This small molecule binds to this protein.
Small molecule (SMILES): OC[C@H]1O[C@@H](O)[C@H](O)[C@@H](O)[C@H]1O

Sequence of chain 1.A:
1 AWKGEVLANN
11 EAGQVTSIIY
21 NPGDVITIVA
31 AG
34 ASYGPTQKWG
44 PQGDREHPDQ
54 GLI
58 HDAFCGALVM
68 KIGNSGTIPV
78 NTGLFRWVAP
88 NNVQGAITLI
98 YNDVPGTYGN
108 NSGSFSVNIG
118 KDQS

Binding-site contacts:
Ligand atom C5 contacts residue ASP100 of chain 1.A at 4.1 Å.
Ligand atom C3 contacts residue ASN107 of chain 1.A at 3.9 Å.
Ligand atom C4 contacts residue CA1 of chain 1.E at 3.4 Å.
Ligand atom O2 contacts residue ASN107 of chain 1.A at 3.1 Å (h-bond).
Ligand atom O3 contacts residue THR104 of chain 1.A at 3.2 Å (h-bond).
Ligand atom C6 contacts residue HIS50 of chain 1.A at 3.6 Å.
Ligand atom O5 contacts residue HIS50 of chain 1.A at 3.6 Å (h-bond).
Ligand atom C2 contacts residue CA1 of chain 1.E at 3.9 Å.
Ligand atom C2 contacts residue ASN107 of chain 1.A at 3.6 Å.
Ligand atom C5 contacts residue GLN53 of chain 1.A at 3.6 Å.
Ligand atom C2 contacts residue CN81 of chain 1.G at 2.8 Å.
Ligand atom C6 contacts residue CYS62 of chain 1.A at 4.0 Å (hydrophobic).
Ligand atom O3 contacts residue TYR36 of chain 1.A at 3.5 Å (h-bond).
Ligand atom O4 contacts residue THR104 of chain 1.A at 3.5 Å (h-bond).
Ligand atom C3 contacts residue CA1 of chain 1.E at 3.3 Å.
Ligand atom C3 contacts residue THR104 of chain 1.A at 3.9 Å.
Ligand atom C5 contacts residue CN81 of chain 1.G at 3.9 Å.
Ligand atom O4 contacts residue ASP100 of chain 1.A at 2.6 Å (salt-bridge).
Ligand atom C6 contacts residue GLN53 of chain 1.A at 3.5 Å.
Ligand atom C3 contacts residue TYR36 of chain 1.A at 3.8 Å (hydrophobic).
Ligand atom C1 contacts residue TYR36 of chain 1.A at 4.2 Å (hydrophobic).
Ligand atom O4 contacts residue TYR36 of chain 1.A at 3.0 Å (h-bond).
Ligand atom C4 contacts residue ASP100 of chain 1.A at 3.5 Å.
Ligand atom O5 contacts residue GLN53 of chain 1.A at 4.0 Å.
Ligand atom O6 contacts residue HIS50 of chain 1.A at 2.8 Å (h-bond).
Ligand atom O3 contacts residue CA1 of chain 1.E at 2.4 Å.
Ligand atom C6 contacts residue ASP100 of chain 1.A at 3.5 Å.
Ligand atom C3 contacts residue CN81 of chain 1.G at 4.2 Å.
Ligand atom C6 contacts residue VAL101 of chain 1.A at 3.9 Å (hydrophobic).
Ligand atom O4 contacts residue CA1 of chain 1.E at 2.5 Å.
Ligand atom O5 contacts residue CN81 of chain 1.G at 2.6 Å (h-bond).
Ligand atom O6 contacts residue GLN53 of chain 1.A at 2.6 Å (h-bond).
Ligand atom C5 contacts residue HIS50 of chain 1.A at 4.2 Å.
Ligand atom O2 contacts residue CN81 of chain 1.G at 3.1 Å (h-bond).
Ligand atom C4 contacts residue THR104 of chain 1.A at 3.5 Å.
Ligand atom C4 contacts residue TYR36 of chain 1.A at 4.0 Å (hydrophobic).
Ligand atom O3 contacts residue ASN107 of chain 1.A at 2.9 Å (h-bond).
Ligand atom C2 contacts residue TYR36 of chain 1.A at 3.5 Å (hydrophobic).
Ligand atom O5 contacts residue TYR36 of chain 1.A at 3.5 Å.
Ligand atom C1 contacts residue CN81 of chain 1.G at 1.8 Å.